Sequence of chain 1.C:
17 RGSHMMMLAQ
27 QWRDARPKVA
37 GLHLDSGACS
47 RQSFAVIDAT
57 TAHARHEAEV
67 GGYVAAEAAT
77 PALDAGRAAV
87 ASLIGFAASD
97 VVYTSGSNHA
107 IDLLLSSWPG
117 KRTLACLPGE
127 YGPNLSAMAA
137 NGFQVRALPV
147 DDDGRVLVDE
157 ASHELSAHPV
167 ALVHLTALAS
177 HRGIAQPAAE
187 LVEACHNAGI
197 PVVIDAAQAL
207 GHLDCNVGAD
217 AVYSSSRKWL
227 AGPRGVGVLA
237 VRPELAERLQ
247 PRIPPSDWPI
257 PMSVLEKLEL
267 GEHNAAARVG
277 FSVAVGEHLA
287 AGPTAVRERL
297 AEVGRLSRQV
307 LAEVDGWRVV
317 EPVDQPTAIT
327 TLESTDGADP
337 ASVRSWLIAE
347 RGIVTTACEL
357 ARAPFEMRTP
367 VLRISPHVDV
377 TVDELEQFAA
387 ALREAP

The protein below binds the small molecule below.
Small molecule (SMILES): CC(=O)C(=O)O

Binding-site contacts:
Ligand atom CB contacts residue ARG358 of chain 1.A at 3.9 Å.
Ligand atom C contacts residue ARG358 of chain 1.A at 3.6 Å.
Ligand atom CB contacts residue PLP1 of chain 1.E at 2.4 Å.
Ligand atom O3 contacts residue LYS224 of chain 1.A at 3.8 Å.
Ligand atom O3 contacts residue GLY43 of chain 1.A at 3.0 Å (h-bond).
Ligand atom CA contacts residue GLN204 of chain 1.A at 4.0 Å.
Ligand atom O3 contacts residue PLP1 of chain 1.E at 3.7 Å.
Ligand atom O contacts residue TYR69 of chain 1.C at 3.6 Å (h-bond).
Ligand atom CA contacts residue GLY43 of chain 1.A at 3.4 Å.
Ligand atom C contacts residue LYS224 of chain 1.A at 4.4 Å.
Ligand atom CA contacts residue ALA44 of chain 1.A at 4.0 Å (hydrophobic).
Ligand atom OXT contacts residue ALA44 of chain 1.A at 3.2 Å.
Ligand atom OXT contacts residue ARG358 of chain 1.A at 3.0 Å (salt-bridge).
Ligand atom CA contacts residue ARG358 of chain 1.A at 3.4 Å.
Ligand atom C contacts residue ARG369 of chain 1.A at 3.6 Å.
Ligand atom CA contacts residue LYS224 of chain 1.A at 3.6 Å.
Ligand atom O contacts residue ARG358 of chain 1.A at 4.3 Å.
Ligand atom O3 contacts residue GLN204 of chain 1.A at 3.1 Å (h-bond).
Ligand atom CB contacts residue ARG223 of chain 1.A at 4.0 Å.
Ligand atom O3 contacts residue ARG358 of chain 1.A at 3.2 Å (salt-bridge).
Ligand atom O contacts residue LYS224 of chain 1.A at 4.3 Å.
Ligand atom CA contacts residue PLP1 of chain 1.E at 3.8 Å.
Ligand atom OXT contacts residue GLY43 of chain 1.A at 4.3 Å.
Ligand atom O contacts residue ARG223 of chain 1.A at 4.0 Å.
Ligand atom CB contacts residue GLY43 of chain 1.A at 4.3 Å.
Ligand atom C contacts residue ALA44 of chain 1.A at 3.4 Å (hydrophobic).
Ligand atom O contacts residue ALA44 of chain 1.A at 3.4 Å.
Ligand atom O3 contacts residue ALA44 of chain 1.A at 4.3 Å.
Ligand atom O3 contacts residue ARG369 of chain 1.A at 2.7 Å (salt-bridge).
Ligand atom OXT contacts residue THR352 of chain 1.A at 3.7 Å.
Ligand atom CB contacts residue GLN204 of chain 1.A at 4.3 Å.
Ligand atom CB contacts residue LYS224 of chain 1.A at 2.7 Å.
Ligand atom C contacts residue GLY43 of chain 1.A at 3.9 Å.
Ligand atom OXT contacts residue ARG369 of chain 1.A at 2.9 Å (salt-bridge).
Ligand atom O contacts residue GLY43 of chain 1.A at 4.4 Å.
Ligand atom CA contacts residue ARG369 of chain 1.A at 3.7 Å.
Ligand atom O3 contacts residue SER176 of chain 1.A at 3.8 Å.
Ligand atom CB contacts residue TYR127 of chain 1.A at 4.2 Å (hydrophobic).

Sequence of chain 1.A:
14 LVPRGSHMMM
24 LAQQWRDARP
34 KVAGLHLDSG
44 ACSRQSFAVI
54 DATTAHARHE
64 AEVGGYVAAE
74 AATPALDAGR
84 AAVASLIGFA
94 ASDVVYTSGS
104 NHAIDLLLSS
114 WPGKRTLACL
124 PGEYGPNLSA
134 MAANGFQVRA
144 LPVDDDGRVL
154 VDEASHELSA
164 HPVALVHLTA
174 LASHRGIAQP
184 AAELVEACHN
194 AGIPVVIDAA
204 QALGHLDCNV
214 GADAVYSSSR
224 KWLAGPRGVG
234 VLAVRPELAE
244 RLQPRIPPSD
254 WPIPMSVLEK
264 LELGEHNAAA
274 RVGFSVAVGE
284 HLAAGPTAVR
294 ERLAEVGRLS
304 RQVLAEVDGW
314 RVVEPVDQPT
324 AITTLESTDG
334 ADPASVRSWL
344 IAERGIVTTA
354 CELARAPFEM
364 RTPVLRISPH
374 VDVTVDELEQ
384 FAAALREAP